Sequence of chain 1.C:
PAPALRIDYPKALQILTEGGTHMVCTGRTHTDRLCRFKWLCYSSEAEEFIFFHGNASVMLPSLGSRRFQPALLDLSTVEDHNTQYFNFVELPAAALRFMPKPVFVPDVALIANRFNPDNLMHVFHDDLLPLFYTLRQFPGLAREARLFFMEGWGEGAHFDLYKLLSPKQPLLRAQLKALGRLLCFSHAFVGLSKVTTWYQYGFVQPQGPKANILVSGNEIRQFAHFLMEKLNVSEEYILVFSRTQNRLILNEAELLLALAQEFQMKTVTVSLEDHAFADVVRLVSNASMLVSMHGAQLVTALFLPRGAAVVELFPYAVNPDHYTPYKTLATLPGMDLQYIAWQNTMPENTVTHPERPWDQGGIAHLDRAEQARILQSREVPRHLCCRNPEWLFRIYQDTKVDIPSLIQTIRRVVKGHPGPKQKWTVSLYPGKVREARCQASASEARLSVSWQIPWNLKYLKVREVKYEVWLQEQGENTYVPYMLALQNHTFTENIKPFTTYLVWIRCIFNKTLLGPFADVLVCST

A protein and the small-molecule ligand that binds it are described below.
Small molecule (SMILES): CC(=O)N[C@@H]1[C@@H](O)[C@H](O)[C@@H](CO)O[C@H]1O

Binding-site contacts:
Ligand atom N2 contacts residue SER464 of chain 1.C at 3.6 Å.
Ligand atom O6 contacts residue THR504 of chain 1.C at 3.6 Å (h-bond).
Ligand atom O7 contacts residue ASN502 of chain 1.C at 4.0 Å.
Ligand atom C2 contacts residue ASN502 of chain 1.C at 2.5 Å.
Ligand atom C4 contacts residue ASN502 of chain 1.C at 4.2 Å.
Ligand atom O4 contacts residue GLN450 of chain 1.C at 4.5 Å.
Ligand atom C7 contacts residue ASN502 of chain 1.C at 3.6 Å.
Ligand atom C5 contacts residue ASN502 of chain 1.C at 3.7 Å.
Ligand atom N2 contacts residue ASN502 of chain 1.C at 2.9 Å (h-bond).
Ligand atom C8 contacts residue ARG448 of chain 1.C at 4.3 Å.
Ligand atom C3 contacts residue ASN502 of chain 1.C at 3.8 Å.
Ligand atom C8 contacts residue SER464 of chain 1.C at 3.5 Å.
Ligand atom C7 contacts residue SER464 of chain 1.C at 4.0 Å.
Ligand atom O6 contacts residue SER462 of chain 1.C at 4.0 Å.
Ligand atom C1 contacts residue SER464 of chain 1.C at 4.4 Å.
Ligand atom O5 contacts residue ASN502 of chain 1.C at 2.4 Å (h-bond).
Ligand atom C1 contacts residue ASN502 of chain 1.C at 1.4 Å.